Binding-site contacts:
Ligand atom OAV contacts residue ILE192 of chain 50.A at 3.1 Å.
Ligand atom CAA contacts residue SER180 of chain 50.A at 3.6 Å.
Ligand atom CAL contacts residue MET130 of chain 50.A at 3.2 Å (hydrophobic).
Ligand atom CAH contacts residue TYR110 of chain 50.A at 3.6 Å (hydrophobic).
Ligand atom CAL contacts residue VAL194 of chain 50.A at 3.8 Å (hydrophobic).
Ligand atom CAE contacts residue SER204 of chain 50.A at 3.4 Å.
Ligand atom CAX contacts residue TYR110 of chain 50.A at 3.6 Å (hydrophobic).
Ligand atom OAC contacts residue THR109 of chain 50.A at 3.8 Å.
Ligand atom CAZ contacts residue VAL194 of chain 50.A at 3.9 Å (hydrophobic).
Ligand atom CAA contacts residue PRO179 of chain 50.A at 3.3 Å (hydrophobic).
Ligand atom CAD contacts residue ILE192 of chain 50.A at 3.4 Å (hydrophobic).
Ligand atom CAE contacts residue TYR110 of chain 50.A at 3.8 Å (hydrophobic).
Ligand atom CAK contacts residue TYR157 of chain 50.A at 3.6 Å (hydrophobic).
Ligand atom CAA contacts residue ILE155 of chain 50.A at 3.8 Å (hydrophobic).
Ligand atom CAS contacts residue TYR203 of chain 50.A at 3.7 Å (hydrophobic).
Ligand atom CAY contacts residue VAL194 of chain 50.A at 3.8 Å (hydrophobic).
Ligand atom CAX contacts residue PHE236 of chain 50.A at 3.3 Å (hydrophobic).
Ligand atom NBC contacts residue PHE236 of chain 50.A at 3.7 Å.
Ligand atom CAM contacts residue TYR157 of chain 50.A at 3.8 Å (hydrophobic).
Ligand atom NAT contacts residue ILE192 of chain 50.A at 3.8 Å.
Ligand atom CAQ contacts residue PHE236 of chain 50.A at 3.5 Å (hydrophobic).
Ligand atom NAU contacts residue LYS111 of chain 50.A at 3.5 Å (salt-bridge).
Ligand atom CAJ contacts residue LEU132 of chain 50.A at 3.3 Å (hydrophobic).
Ligand atom CAB contacts residue TYR203 of chain 50.A at 3.6 Å (hydrophobic).
Ligand atom NBD contacts residue TYR110 of chain 50.A at 3.4 Å.
Ligand atom OAC contacts residue TYR110 of chain 50.A at 3.6 Å.
Ligand atom NBD contacts residue PHE236 of chain 50.A at 3.6 Å.
Ligand atom OAC contacts residue PHE236 of chain 50.A at 3.5 Å.
Ligand atom CAF contacts residue LYS111 of chain 50.A at 3.6 Å.
Ligand atom NAT contacts residue TYR157 of chain 50.A at 3.4 Å.
Ligand atom CAR contacts residue TYR203 of chain 50.A at 3.7 Å (hydrophobic).
Ligand atom CBB contacts residue MET130 of chain 50.A at 3.7 Å (hydrophobic).
Ligand atom CAN contacts residue ILE108 of chain 50.A at 3.7 Å (hydrophobic).
Ligand atom CAI contacts residue TYR157 of chain 50.A at 3.6 Å (hydrophobic).
Ligand atom CAG contacts residue TYR110 of chain 50.A at 3.7 Å (hydrophobic).
Ligand atom CAO contacts residue PHE236 of chain 50.A at 3.7 Å (hydrophobic).
Ligand atom CBA contacts residue TYR110 of chain 50.A at 3.4 Å (hydrophobic).
Ligand atom CAL contacts residue LEU132 of chain 50.A at 3.8 Å (hydrophobic).
Ligand atom CAJ contacts residue VAL194 of chain 50.A at 3.6 Å (hydrophobic).
Ligand atom CAA contacts residue ILE181 of chain 50.A at 3.8 Å (hydrophobic).

Sequence of chain 50.C:
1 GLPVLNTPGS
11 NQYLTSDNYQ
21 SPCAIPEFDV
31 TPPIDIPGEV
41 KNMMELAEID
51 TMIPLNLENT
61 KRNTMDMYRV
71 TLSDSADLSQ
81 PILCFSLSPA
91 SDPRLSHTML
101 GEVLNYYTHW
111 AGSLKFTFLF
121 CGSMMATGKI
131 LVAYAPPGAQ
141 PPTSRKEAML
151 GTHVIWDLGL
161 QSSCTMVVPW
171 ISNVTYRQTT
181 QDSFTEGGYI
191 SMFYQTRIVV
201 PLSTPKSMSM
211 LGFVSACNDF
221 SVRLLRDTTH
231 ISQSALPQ

Sequence of chain 50.A:
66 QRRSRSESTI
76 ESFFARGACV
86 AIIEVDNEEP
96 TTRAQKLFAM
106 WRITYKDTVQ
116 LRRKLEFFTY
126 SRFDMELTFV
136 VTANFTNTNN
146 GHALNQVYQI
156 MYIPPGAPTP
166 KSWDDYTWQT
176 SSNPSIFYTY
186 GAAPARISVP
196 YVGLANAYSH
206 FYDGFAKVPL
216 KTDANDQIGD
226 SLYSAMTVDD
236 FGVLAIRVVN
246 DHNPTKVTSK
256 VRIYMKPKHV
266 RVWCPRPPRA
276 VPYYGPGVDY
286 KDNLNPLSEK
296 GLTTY

This protein binds this small molecule.
Small molecule (SMILES): CCO/N=C/c1ccc(OCC[C@@H](C)CCN2CCN(c3ccncc3)C2=O)cc1